This small molecule binds to this protein.
Small molecule (SMILES): Nc1nc[nH]n1

Sequence of chain 3.A:
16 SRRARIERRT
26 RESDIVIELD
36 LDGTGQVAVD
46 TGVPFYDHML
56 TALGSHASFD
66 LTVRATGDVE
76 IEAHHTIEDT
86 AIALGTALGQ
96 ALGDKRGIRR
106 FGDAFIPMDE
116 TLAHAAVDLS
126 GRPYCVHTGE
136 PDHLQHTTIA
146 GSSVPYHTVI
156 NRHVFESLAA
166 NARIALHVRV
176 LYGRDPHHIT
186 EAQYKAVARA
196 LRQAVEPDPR

Sequence of chain 22.A:
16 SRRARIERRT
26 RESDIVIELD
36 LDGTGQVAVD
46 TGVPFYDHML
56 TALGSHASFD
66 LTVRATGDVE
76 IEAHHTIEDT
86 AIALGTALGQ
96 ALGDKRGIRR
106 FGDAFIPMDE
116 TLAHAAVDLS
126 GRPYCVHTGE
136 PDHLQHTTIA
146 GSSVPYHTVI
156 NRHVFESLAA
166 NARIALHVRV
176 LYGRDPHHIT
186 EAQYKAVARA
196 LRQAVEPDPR

Binding-site contacts:
Ligand atom C3 contacts residue HIS183 of chain 6.A at 4.3 Å.
Ligand atom N3A contacts residue MN1 of chain 22.C at 3.6 Å.
Ligand atom N4 contacts residue MN1 of chain 22.C at 2.2 Å.
Ligand atom C5 contacts residue MET113 of chain 6.A at 3.6 Å (hydrophobic).
Ligand atom N2 contacts residue MN1 of chain 22.C at 4.4 Å.
Ligand atom C5 contacts residue HIS183 of chain 6.A at 3.6 Å.
Ligand atom C5 contacts residue HIS80 of chain 22.A at 3.7 Å.
Ligand atom C5 contacts residue MN1 of chain 6.D at 3.3 Å.
Ligand atom N1 contacts residue HIS53 of chain 6.A at 4.4 Å.
Ligand atom N4 contacts residue HIS79 of chain 22.A at 3.2 Å (h-bond).
Ligand atom C5 contacts residue GLU83 of chain 22.A at 4.0 Å.
Ligand atom N4 contacts residue GLU83 of chain 22.A at 3.1 Å (salt-bridge).
Ligand atom N1 contacts residue HIS182 of chain 6.A at 3.1 Å (h-bond).
Ligand atom N4 contacts residue MET113 of chain 6.A at 3.5 Å.
Ligand atom N3A contacts residue ARG127 of chain 3.A at 3.2 Å (salt-bridge).
Ligand atom C3 contacts residue HIS80 of chain 22.A at 4.3 Å.
Ligand atom C5 contacts residue MN1 of chain 22.C at 3.2 Å.
Ligand atom N2 contacts residue GLU186 of chain 6.A at 3.9 Å.
Ligand atom N1 contacts residue MN1 of chain 6.D at 2.2 Å.
Ligand atom N2 contacts residue HIS80 of chain 22.A at 3.5 Å (h-bond).
Ligand atom C3 contacts residue MET113 of chain 6.A at 3.2 Å (hydrophobic).
Ligand atom C3 contacts residue ARG127 of chain 3.A at 4.2 Å.
Ligand atom N4 contacts residue MN1 of chain 6.D at 4.4 Å.
Ligand atom N2 contacts residue MET113 of chain 6.A at 3.3 Å.
Ligand atom N2 contacts residue MN1 of chain 6.D at 3.1 Å.
Ligand atom C5 contacts residue HIS79 of chain 22.A at 3.2 Å.
Ligand atom N1 contacts residue HIS80 of chain 22.A at 2.9 Å (h-bond).
Ligand atom N1 contacts residue MET113 of chain 6.A at 3.5 Å.
Ligand atom N4 contacts residue HIS80 of chain 22.A at 4.4 Å.
Ligand atom C3 contacts residue GLU83 of chain 22.A at 3.6 Å.
Ligand atom C5 contacts residue GLU186 of chain 6.A at 3.9 Å.
Ligand atom N4 contacts residue HIS183 of chain 6.A at 3.2 Å (h-bond).
Ligand atom C5 contacts residue HIS182 of chain 6.A at 3.3 Å.
Ligand atom N1 contacts residue GLU186 of chain 6.A at 3.1 Å (salt-bridge).
Ligand atom N1 contacts residue MN1 of chain 22.C at 4.3 Å.
Ligand atom C3 contacts residue MN1 of chain 6.D at 4.2 Å.
Ligand atom C3 contacts residue MN1 of chain 22.C at 3.3 Å.
Ligand atom N3A contacts residue MET113 of chain 6.A at 3.8 Å.
Ligand atom N1 contacts residue HIS79 of chain 22.A at 4.4 Å.
Ligand atom N3A contacts residue GLU83 of chain 22.A at 3.6 Å (salt-bridge).

Sequence of chain 6.A:
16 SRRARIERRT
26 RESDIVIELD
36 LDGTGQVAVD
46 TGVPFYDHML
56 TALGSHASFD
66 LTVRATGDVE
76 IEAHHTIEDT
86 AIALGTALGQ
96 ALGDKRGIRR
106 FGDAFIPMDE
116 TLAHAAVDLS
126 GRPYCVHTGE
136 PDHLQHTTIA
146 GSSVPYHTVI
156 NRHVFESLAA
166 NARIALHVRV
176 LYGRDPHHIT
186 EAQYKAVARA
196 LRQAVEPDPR